Sequence of chain 1.B:
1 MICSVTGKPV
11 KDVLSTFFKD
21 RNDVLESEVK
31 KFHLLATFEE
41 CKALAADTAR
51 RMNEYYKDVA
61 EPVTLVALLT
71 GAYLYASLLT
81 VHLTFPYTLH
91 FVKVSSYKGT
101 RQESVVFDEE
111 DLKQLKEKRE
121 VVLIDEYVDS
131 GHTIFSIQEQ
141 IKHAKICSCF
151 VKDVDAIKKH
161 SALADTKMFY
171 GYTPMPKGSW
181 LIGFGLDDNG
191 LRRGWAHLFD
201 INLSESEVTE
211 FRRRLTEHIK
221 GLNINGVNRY

Binding-site contacts:
Ligand atom O1P contacts residue SER130 of chain 1.B at 2.6 Å (h-bond).
Ligand atom N1 contacts residue TRP180 of chain 1.B at 3.3 Å.
Ligand atom O6 contacts residue TRP180 of chain 1.B at 3.6 Å.
Ligand atom O3P contacts residue SER130 of chain 1.B at 3.2 Å (h-bond).
Ligand atom C8 contacts residue ASP129 of chain 1.B at 3.8 Å.
Ligand atom O3P contacts residue GLY131 of chain 1.B at 3.8 Å.
Ligand atom P contacts residue GLY131 of chain 1.B at 3.5 Å.
Ligand atom O2' contacts residue GLU126 of chain 1.B at 3.2 Å (salt-bridge).
Ligand atom O3P contacts residue HIS132 of chain 1.B at 3.5 Å (h-bond).
Ligand atom C2 contacts residue LEU181 of chain 1.B at 3.1 Å (hydrophobic).
Ligand atom N7 contacts residue TYR127 of chain 1.B at 3.3 Å.
Ligand atom C1' contacts residue POP1 of chain 1.H at 3.3 Å.
Ligand atom C5' contacts residue THR133 of chain 1.B at 3.2 Å.
Ligand atom N3 contacts residue LEU186 of chain 1.B at 3.6 Å.
Ligand atom C6 contacts residue LEU181 of chain 1.B at 3.7 Å (hydrophobic).
Ligand atom O6 contacts residue TYR127 of chain 1.B at 3.7 Å.
Ligand atom O3' contacts residue GLU126 of chain 1.B at 3.3 Å (salt-bridge).
Ligand atom O2P contacts residue SER130 of chain 1.B at 3.2 Å (h-bond).
Ligand atom O2P contacts residue ASP129 of chain 1.B at 2.9 Å (salt-bridge).
Ligand atom C4' contacts residue POP1 of chain 1.H at 3.6 Å.
Ligand atom O2P contacts residue GLY131 of chain 1.B at 2.8 Å (h-bond).
Ligand atom P contacts residue SER130 of chain 1.B at 3.4 Å.
Ligand atom N2 contacts residue ASP187 of chain 1.B at 2.9 Å (salt-bridge).
Ligand atom N4' contacts residue POP1 of chain 1.H at 3.0 Å (h-bond).
Ligand atom O1P contacts residue GLY131 of chain 1.B at 3.6 Å.
Ligand atom N7 contacts residue ASP129 of chain 1.B at 3.2 Å (salt-bridge).
Ligand atom C3' contacts residue TYR127 of chain 1.B at 3.5 Å (hydrophobic).
Ligand atom O2' contacts residue POP1 of chain 1.H at 3.1 Å (h-bond).
Ligand atom O3' contacts residue ASP125 of chain 1.B at 2.9 Å (salt-bridge).
Ligand atom O3' contacts residue TYR127 of chain 1.B at 3.7 Å.
Ligand atom O3P contacts residue THR133 of chain 1.B at 3.1 Å (h-bond).
Ligand atom C5 contacts residue TYR127 of chain 1.B at 3.8 Å (hydrophobic).
Ligand atom N1 contacts residue LEU181 of chain 1.B at 2.7 Å (h-bond).
Ligand atom O1P contacts residue ASP129 of chain 1.B at 3.4 Å.
Ligand atom C2 contacts residue TRP180 of chain 1.B at 3.7 Å (hydrophobic).
Ligand atom C3' contacts residue GLU126 of chain 1.B at 3.5 Å.
Ligand atom N2 contacts residue LEU181 of chain 1.B at 2.9 Å (h-bond).
Ligand atom N2 contacts residue TRP180 of chain 1.B at 3.7 Å.
Ligand atom O6 contacts residue LEU181 of chain 1.B at 3.0 Å (h-bond).
Ligand atom C2' contacts residue GLU126 of chain 1.B at 3.3 Å.

The protein below binds the small molecule below.
Small molecule (SMILES): Nc1nc2c([C@@H]3N[C@H](COP(=O)(O)O)[C@@H](O)[C@H]3O)c[nH]c2c(=O)[nH]1